Sequence of chain 1.A:
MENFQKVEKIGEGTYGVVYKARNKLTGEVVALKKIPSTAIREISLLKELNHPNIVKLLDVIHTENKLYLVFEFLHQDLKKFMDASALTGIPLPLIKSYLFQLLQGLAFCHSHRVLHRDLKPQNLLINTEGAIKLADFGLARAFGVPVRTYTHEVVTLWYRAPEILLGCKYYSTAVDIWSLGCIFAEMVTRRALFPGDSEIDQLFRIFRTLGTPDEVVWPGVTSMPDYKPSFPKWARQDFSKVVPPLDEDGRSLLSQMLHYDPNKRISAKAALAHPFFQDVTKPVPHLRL

Binding-site contacts:
Ligand atom N4M contacts residue PHE83 of chain 1.A at 3.5 Å.
Ligand atom CAG contacts residue LEU84 of chain 1.A at 3.4 Å (hydrophobic).
Ligand atom CAD contacts residue GLN86 of chain 1.A at 3.5 Å.
Ligand atom N3K contacts residue LEU135 of chain 1.A at 3.4 Å.
Ligand atom N3K contacts residue LEU84 of chain 1.A at 3.7 Å.
Ligand atom N3K contacts residue GLU82 of chain 1.A at 2.8 Å (salt-bridge).
Ligand atom CAS contacts residue GLU82 of chain 1.A at 3.8 Å.
Ligand atom CAO contacts residue LEU84 of chain 1.A at 3.8 Å (hydrophobic).
Ligand atom CAH contacts residue LEU135 of chain 1.A at 3.5 Å (hydrophobic).
Ligand atom CAE contacts residue HIS85 of chain 1.A at 3.3 Å.
Ligand atom OAC contacts residue LEU135 of chain 1.A at 3.8 Å.
Ligand atom CAS contacts residue LEU135 of chain 1.A at 3.4 Å (hydrophobic).
Ligand atom CAP contacts residue HIS85 of chain 1.A at 3.3 Å.
Ligand atom N4M contacts residue LEU84 of chain 1.A at 3.0 Å (h-bond).
Ligand atom N4M contacts residue ALA32 of chain 1.A at 3.9 Å.
Ligand atom N4M contacts residue LEU135 of chain 1.A at 3.5 Å.
Ligand atom CAR contacts residue ILE11 of chain 1.A at 3.8 Å (hydrophobic).
Ligand atom N3K contacts residue ALA32 of chain 1.A at 3.4 Å.
Ligand atom CAI contacts residue ALA145 of chain 1.A at 3.8 Å (hydrophobic).
Ligand atom CAD contacts residue ASP87 of chain 1.A at 3.8 Å.
Ligand atom CAN contacts residue GLN86 of chain 1.A at 3.8 Å.
Ligand atom CAJ contacts residue ALA32 of chain 1.A at 3.7 Å (hydrophobic).
Ligand atom CAR contacts residue LEU135 of chain 1.A at 3.5 Å (hydrophobic).
Ligand atom N3K contacts residue PHE83 of chain 1.A at 3.7 Å.
Ligand atom CAT contacts residue ALA32 of chain 1.A at 3.6 Å (hydrophobic).
Ligand atom N4M contacts residue GLU82 of chain 1.A at 3.6 Å.
Ligand atom N1L contacts residue ILE11 of chain 1.A at 3.6 Å.
Ligand atom CAT contacts residue PHE81 of chain 1.A at 3.6 Å (hydrophobic).
Ligand atom CAO contacts residue ILE11 of chain 1.A at 3.7 Å (hydrophobic).
Ligand atom CAR contacts residue LEU84 of chain 1.A at 3.7 Å (hydrophobic).
Ligand atom N2A contacts residue LYS90 of chain 1.A at 3.8 Å.
Ligand atom N2A contacts residue HIS85 of chain 1.A at 3.6 Å.
Ligand atom CAN contacts residue HIS85 of chain 1.A at 3.4 Å.
Ligand atom N1L contacts residue LEU84 of chain 1.A at 2.9 Å (h-bond).
Ligand atom CAF contacts residue ASP87 of chain 1.A at 3.6 Å.
Ligand atom N2A contacts residue GLN86 of chain 1.A at 2.8 Å (h-bond).
Ligand atom CAD contacts residue LYS90 of chain 1.A at 3.6 Å.
Ligand atom CAS contacts residue ALA32 of chain 1.A at 3.4 Å (hydrophobic).
Ligand atom CAQ contacts residue LEU84 of chain 1.A at 3.7 Å (hydrophobic).
Ligand atom CAJ contacts residue PHE81 of chain 1.A at 3.7 Å (hydrophobic).

The small molecule below binds the protein below.
Small molecule (SMILES): NC(=O)c1ccc(C(=O)Nc2cc(C3CC3)[nH]n2)cc1